Binding-site contacts:
Ligand atom C13 contacts residue PHE283 of chain 1.D at 3.7 Å (hydrophobic).
Ligand atom F24 contacts residue PHE283 of chain 1.D at 3.1 Å.
Ligand atom O8 contacts residue PHE250 of chain 1.D at 3.8 Å.
Ligand atom N1 contacts residue ILE246 of chain 1.D at 3.8 Å.
Ligand atom C20 contacts residue MET267 of chain 1.D at 3.2 Å (hydrophobic).
Ligand atom C21 contacts residue MET267 of chain 1.D at 3.4 Å (hydrophobic).
Ligand atom C3 contacts residue PHE283 of chain 1.D at 3.7 Å (hydrophobic).
Ligand atom C2 contacts residue PHE283 of chain 1.D at 3.5 Å (hydrophobic).
Ligand atom C4 contacts residue LEU229 of chain 1.D at 3.7 Å (hydrophobic).
Ligand atom F24 contacts residue GLY282 of chain 1.D at 3.4 Å.
Ligand atom F23 contacts residue PHE283 of chain 1.D at 3.9 Å.
Ligand atom F24 contacts residue GLY279 of chain 1.D at 3.4 Å.
Ligand atom O15 contacts residue PHE283 of chain 1.D at 3.9 Å.
Ligand atom C12 contacts residue GLN280 of chain 1.D at 4.0 Å.
Ligand atom C18 contacts residue PHE283 of chain 1.D at 3.9 Å (hydrophobic).
Ligand atom C20 contacts residue GLY279 of chain 1.D at 3.8 Å.
Ligand atom N5 contacts residue ILE246 of chain 1.D at 3.6 Å.
Ligand atom N1 contacts residue PHE283 of chain 1.D at 3.5 Å.
Ligand atom N14 contacts residue PHE283 of chain 1.D at 3.2 Å.
Ligand atom C10 contacts residue HIS79 of chain 1.D at 3.7 Å.
Ligand atom N17 contacts residue MET267 of chain 1.D at 3.4 Å (h-bond).
Ligand atom N14 contacts residue PHE250 of chain 1.D at 3.9 Å.
Ligand atom C18 contacts residue TYR247 of chain 1.D at 3.4 Å (hydrophobic).
Ligand atom N16 contacts residue MET267 of chain 1.D at 3.1 Å (h-bond).
Ligand atom O8 contacts residue PHE283 of chain 1.D at 3.8 Å.
Ligand atom C18 contacts residue GLN280 of chain 1.D at 3.9 Å.
Ligand atom C19 contacts residue PHE250 of chain 1.D at 4.0 Å (hydrophobic).
Ligand atom C19 contacts residue MET267 of chain 1.D at 3.6 Å (hydrophobic).
Ligand atom C12 contacts residue VAL232 of chain 1.D at 4.0 Å (hydrophobic).
Ligand atom C18 contacts residue PHE250 of chain 1.D at 4.0 Å (hydrophobic).
Ligand atom O15 contacts residue GLN280 of chain 1.D at 3.0 Å (h-bond).
Ligand atom F23 contacts residue VAL287 of chain 1.D at 3.9 Å.
Ligand atom C12 contacts residue ILE246 of chain 1.D at 3.9 Å (hydrophobic).
Ligand atom C19 contacts residue PHE283 of chain 1.D at 3.3 Å (hydrophobic).
Ligand atom C18 contacts residue MET267 of chain 1.D at 3.6 Å (hydrophobic).
Ligand atom N17 contacts residue PHE283 of chain 1.D at 3.3 Å.
Ligand atom C12 contacts residue PHE283 of chain 1.D at 3.7 Å (hydrophobic).
Ligand atom C6 contacts residue PHE250 of chain 1.D at 3.9 Å (hydrophobic).
Ligand atom C13 contacts residue PHE250 of chain 1.D at 4.0 Å (hydrophobic).
Ligand atom C20 contacts residue TYR247 of chain 1.D at 3.9 Å (hydrophobic).

A small-molecule ligand and the protein it binds are described below.
Small molecule (SMILES): Cn1ncc(C(=O)N2CCC2)c1C(=O)Nc1ccn(CC(F)F)n1

Sequence of chain 1.D:
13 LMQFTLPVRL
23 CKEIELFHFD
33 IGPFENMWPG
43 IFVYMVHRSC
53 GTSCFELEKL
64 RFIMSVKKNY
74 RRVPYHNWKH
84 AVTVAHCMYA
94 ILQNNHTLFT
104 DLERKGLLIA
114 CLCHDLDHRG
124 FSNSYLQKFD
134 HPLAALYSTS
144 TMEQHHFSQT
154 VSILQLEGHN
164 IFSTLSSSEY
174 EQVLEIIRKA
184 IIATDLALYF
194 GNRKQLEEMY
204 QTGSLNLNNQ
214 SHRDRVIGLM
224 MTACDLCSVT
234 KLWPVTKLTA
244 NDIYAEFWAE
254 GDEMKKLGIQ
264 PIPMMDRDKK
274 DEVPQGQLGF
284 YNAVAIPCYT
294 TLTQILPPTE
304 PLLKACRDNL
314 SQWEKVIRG